Sequence of chain 1.D:
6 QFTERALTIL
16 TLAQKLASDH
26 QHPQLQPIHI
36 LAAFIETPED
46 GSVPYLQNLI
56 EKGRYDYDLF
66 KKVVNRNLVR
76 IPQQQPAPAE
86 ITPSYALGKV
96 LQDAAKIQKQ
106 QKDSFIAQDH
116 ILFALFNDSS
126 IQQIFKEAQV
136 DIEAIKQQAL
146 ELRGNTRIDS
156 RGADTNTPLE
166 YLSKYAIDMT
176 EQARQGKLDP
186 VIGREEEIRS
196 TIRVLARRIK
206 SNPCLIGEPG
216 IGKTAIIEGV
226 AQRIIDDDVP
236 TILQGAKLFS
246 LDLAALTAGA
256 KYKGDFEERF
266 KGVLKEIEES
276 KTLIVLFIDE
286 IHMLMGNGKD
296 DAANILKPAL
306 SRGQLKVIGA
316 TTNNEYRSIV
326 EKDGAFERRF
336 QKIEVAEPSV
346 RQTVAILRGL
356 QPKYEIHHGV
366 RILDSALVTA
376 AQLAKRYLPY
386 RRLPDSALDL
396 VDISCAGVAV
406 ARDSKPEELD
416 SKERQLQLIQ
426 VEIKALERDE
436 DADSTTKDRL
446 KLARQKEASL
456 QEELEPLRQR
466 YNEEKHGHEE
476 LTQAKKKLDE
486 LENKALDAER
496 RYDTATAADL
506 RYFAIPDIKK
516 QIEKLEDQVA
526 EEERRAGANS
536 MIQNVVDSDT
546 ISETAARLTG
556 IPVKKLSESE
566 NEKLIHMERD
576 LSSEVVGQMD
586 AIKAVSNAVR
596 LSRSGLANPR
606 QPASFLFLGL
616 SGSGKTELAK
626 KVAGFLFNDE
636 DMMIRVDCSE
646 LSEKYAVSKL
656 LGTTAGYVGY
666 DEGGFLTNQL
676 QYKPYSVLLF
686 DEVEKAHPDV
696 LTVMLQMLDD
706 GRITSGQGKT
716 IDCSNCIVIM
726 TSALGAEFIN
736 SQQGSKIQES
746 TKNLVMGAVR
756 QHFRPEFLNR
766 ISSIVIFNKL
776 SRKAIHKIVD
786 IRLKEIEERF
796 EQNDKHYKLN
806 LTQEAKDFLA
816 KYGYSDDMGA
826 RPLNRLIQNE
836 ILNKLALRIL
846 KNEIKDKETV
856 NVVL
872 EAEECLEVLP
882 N

The protein below binds the small molecule below.
Small molecule (SMILES): Nc1ncnc2c1ncn2[C@@H]1O[C@H](COP(=O)(O)OP(=O)(O)OP(O)(O)=S)[C@@H](O)[C@H]1O

Binding-site contacts:
Ligand atom C4' contacts residue GLY619 of chain 1.E at 3.1 Å.
Ligand atom O3A contacts residue GLY619 of chain 1.E at 2.6 Å (h-bond).
Ligand atom O1B contacts residue SER618 of chain 1.E at 2.3 Å (h-bond).
Ligand atom O2A contacts residue LYS620 of chain 1.E at 2.4 Å (salt-bridge).
Ligand atom N3 contacts residue GLY619 of chain 1.E at 2.8 Å (h-bond).
Ligand atom O2G contacts residue GLY617 of chain 1.E at 2.2 Å (h-bond).
Ligand atom O1B contacts residue SER616 of chain 1.E at 2.6 Å.
Ligand atom O2B contacts residue LYS620 of chain 1.E at 2.1 Å (salt-bridge).
Ligand atom O1B contacts residue GLY617 of chain 1.E at 1.8 Å (h-bond).
Ligand atom O1A contacts residue GLY619 of chain 1.E at 2.5 Å.
Ligand atom C8 contacts residue GLU622 of chain 1.E at 2.8 Å.
Ligand atom PB contacts residue SER618 of chain 1.E at 2.8 Å.
Ligand atom C2 contacts residue SER618 of chain 1.E at 3.1 Å.
Ligand atom PA contacts residue LYS620 of chain 1.E at 2.8 Å.
Ligand atom O3G contacts residue SER616 of chain 1.E at 2.7 Å (h-bond).
Ligand atom O1A contacts residue LYS620 of chain 1.E at 2.1 Å (salt-bridge).
Ligand atom N3 contacts residue SER618 of chain 1.E at 2.7 Å.
Ligand atom O1A contacts residue THR621 of chain 1.E at 2.1 Å (h-bond).
Ligand atom PB contacts residue LYS620 of chain 1.E at 2.8 Å.
Ligand atom N3 contacts residue GLY617 of chain 1.E at 2.6 Å (h-bond).
Ligand atom O2B contacts residue SER616 of chain 1.E at 3.0 Å.
Ligand atom O5' contacts residue THR621 of chain 1.E at 2.8 Å (h-bond).
Ligand atom O2' contacts residue ARG826 of chain 1.E at 2.7 Å (salt-bridge).
Ligand atom C5 contacts residue GLU622 of chain 1.E at 2.8 Å.
Ligand atom C1' contacts residue ARG826 of chain 1.E at 3.0 Å.
Ligand atom C4 contacts residue GLU622 of chain 1.E at 2.9 Å.
Ligand atom PA contacts residue THR621 of chain 1.E at 2.8 Å.
Ligand atom O3A contacts residue LYS620 of chain 1.E at 2.4 Å (salt-bridge).
Ligand atom C4 contacts residue ARG826 of chain 1.E at 3.1 Å.
Ligand atom O2A contacts residue THR621 of chain 1.E at 2.5 Å (h-bond).
Ligand atom O4' contacts residue SER618 of chain 1.E at 2.8 Å (h-bond).
Ligand atom N9 contacts residue GLU622 of chain 1.E at 2.9 Å (salt-bridge).
Ligand atom N9 contacts residue ARG826 of chain 1.E at 2.9 Å (salt-bridge).
Ligand atom O3A contacts residue SER618 of chain 1.E at 2.1 Å (h-bond).
Ligand atom N7 contacts residue GLU622 of chain 1.E at 2.6 Å (salt-bridge).
Ligand atom O2B contacts residue LEU615 of chain 1.E at 2.1 Å (h-bond).
Ligand atom O3' contacts residue GLY617 of chain 1.E at 2.9 Å.
Ligand atom O4' contacts residue GLY617 of chain 1.E at 2.8 Å.
Ligand atom O2B contacts residue SER618 of chain 1.E at 2.5 Å (h-bond).
Ligand atom O4' contacts residue GLY619 of chain 1.E at 2.2 Å (h-bond).

Sequence of chain 1.E:
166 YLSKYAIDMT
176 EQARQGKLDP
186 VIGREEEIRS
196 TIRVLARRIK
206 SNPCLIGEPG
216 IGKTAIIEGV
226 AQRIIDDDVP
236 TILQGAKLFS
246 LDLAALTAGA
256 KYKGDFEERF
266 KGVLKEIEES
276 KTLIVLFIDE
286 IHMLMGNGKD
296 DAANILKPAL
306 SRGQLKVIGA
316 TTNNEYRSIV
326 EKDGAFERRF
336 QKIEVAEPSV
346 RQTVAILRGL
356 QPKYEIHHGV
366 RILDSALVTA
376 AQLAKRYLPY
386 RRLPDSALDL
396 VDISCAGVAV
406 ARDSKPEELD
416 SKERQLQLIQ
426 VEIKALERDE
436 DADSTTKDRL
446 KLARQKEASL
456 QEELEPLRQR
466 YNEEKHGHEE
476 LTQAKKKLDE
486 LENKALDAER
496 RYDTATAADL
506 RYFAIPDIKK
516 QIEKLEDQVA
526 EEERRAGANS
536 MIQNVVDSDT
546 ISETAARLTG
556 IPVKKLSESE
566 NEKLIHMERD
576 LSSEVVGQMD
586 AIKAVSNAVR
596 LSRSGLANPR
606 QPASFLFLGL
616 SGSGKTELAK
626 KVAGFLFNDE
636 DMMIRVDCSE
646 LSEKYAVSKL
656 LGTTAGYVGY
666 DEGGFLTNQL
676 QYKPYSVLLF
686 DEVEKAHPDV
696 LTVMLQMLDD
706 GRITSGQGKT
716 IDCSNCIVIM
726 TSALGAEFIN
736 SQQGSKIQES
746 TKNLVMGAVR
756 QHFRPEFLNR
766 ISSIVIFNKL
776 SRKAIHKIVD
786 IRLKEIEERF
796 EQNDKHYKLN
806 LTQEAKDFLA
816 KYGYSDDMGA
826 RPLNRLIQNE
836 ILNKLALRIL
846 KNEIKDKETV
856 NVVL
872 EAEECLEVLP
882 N